Sequence of chain 1.A:
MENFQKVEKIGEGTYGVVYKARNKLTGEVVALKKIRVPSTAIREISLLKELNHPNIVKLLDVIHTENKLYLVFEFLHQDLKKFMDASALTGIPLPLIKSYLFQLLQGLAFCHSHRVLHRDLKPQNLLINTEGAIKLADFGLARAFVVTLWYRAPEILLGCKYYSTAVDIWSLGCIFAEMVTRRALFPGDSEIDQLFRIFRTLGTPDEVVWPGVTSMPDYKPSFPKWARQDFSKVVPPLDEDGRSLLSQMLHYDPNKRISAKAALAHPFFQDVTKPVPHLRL

This protein binds this small molecule.
Small molecule (SMILES): O=C1Nc2ccc(-c3cnco3)cc2C1=CNc1ccc2c(c1)CS(=O)(=O)C2

Binding-site contacts:
Ligand atom C32 contacts residue LEU83 of chain 1.A at 3.2 Å (hydrophobic).
Ligand atom O13 contacts residue LYS33 of chain 1.A at 3.0 Å (salt-bridge).
Ligand atom C14 contacts residue GLY13 of chain 1.A at 3.6 Å.
Ligand atom C16 contacts residue ASN132 of chain 1.A at 3.6 Å.
Ligand atom N15 contacts residue ASN132 of chain 1.A at 3.6 Å.
Ligand atom N7 contacts residue LEU134 of chain 1.A at 3.7 Å.
Ligand atom O27 contacts residue LYS89 of chain 1.A at 3.5 Å.
Ligand atom O28 contacts residue LYS89 of chain 1.A at 2.9 Å.
Ligand atom O5 contacts residue PHE82 of chain 1.A at 3.1 Å.
Ligand atom C11 contacts residue ASP145 of chain 1.A at 3.6 Å.
Ligand atom C18 contacts residue LEU134 of chain 1.A at 3.6 Å (hydrophobic).
Ligand atom N7 contacts residue ALA31 of chain 1.A at 3.3 Å.
Ligand atom C19 contacts residue LEU134 of chain 1.A at 3.4 Å (hydrophobic).
Ligand atom C10 contacts residue ASP145 of chain 1.A at 3.2 Å.
Ligand atom C20 contacts residue ILE10 of chain 1.A at 3.7 Å (hydrophobic).
Ligand atom C25 contacts residue ASP86 of chain 1.A at 2.9 Å.
Ligand atom C22 contacts residue ILE10 of chain 1.A at 3.5 Å (hydrophobic).
Ligand atom N15 contacts residue ASP145 of chain 1.A at 3.6 Å.
Ligand atom O28 contacts residue GLN85 of chain 1.A at 3.2 Å.
Ligand atom C23 contacts residue ILE10 of chain 1.A at 3.6 Å (hydrophobic).
Ligand atom C9 contacts residue PHE80 of chain 1.A at 3.6 Å (hydrophobic).
Ligand atom C30 contacts residue HIS84 of chain 1.A at 3.3 Å.
Ligand atom C6 contacts residue ALA31 of chain 1.A at 3.6 Å (hydrophobic).
Ligand atom C32 contacts residue PHE82 of chain 1.A at 3.6 Å (hydrophobic).
Ligand atom C31 contacts residue HIS84 of chain 1.A at 3.0 Å.
Ligand atom C32 contacts residue ILE10 of chain 1.A at 3.7 Å (hydrophobic).
Ligand atom O5 contacts residue GLU81 of chain 1.A at 3.2 Å (salt-bridge).
Ligand atom C14 contacts residue LYS33 of chain 1.A at 3.1 Å.
Ligand atom C12 contacts residue ASP145 of chain 1.A at 3.2 Å.
Ligand atom C6 contacts residue GLU81 of chain 1.A at 3.4 Å.
Ligand atom C6 contacts residue LEU134 of chain 1.A at 3.4 Å (hydrophobic).
Ligand atom C22 contacts residue LEU83 of chain 1.A at 3.2 Å (hydrophobic).
Ligand atom O28 contacts residue ASP86 of chain 1.A at 3.3 Å (salt-bridge).
Ligand atom C14 contacts residue ASP145 of chain 1.A at 3.0 Å.
Ligand atom O13 contacts residue ASP145 of chain 1.A at 2.7 Å (salt-bridge).
Ligand atom N21 contacts residue LEU83 of chain 1.A at 2.8 Å (h-bond).
Ligand atom S26 contacts residue LYS89 of chain 1.A at 3.5 Å.
Ligand atom C32 contacts residue HIS84 of chain 1.A at 3.5 Å.
Ligand atom N7 contacts residue GLU81 of chain 1.A at 3.0 Å (salt-bridge).
Ligand atom O5 contacts residue LEU83 of chain 1.A at 2.7 Å (h-bond).